Sequence of chain 1.C:
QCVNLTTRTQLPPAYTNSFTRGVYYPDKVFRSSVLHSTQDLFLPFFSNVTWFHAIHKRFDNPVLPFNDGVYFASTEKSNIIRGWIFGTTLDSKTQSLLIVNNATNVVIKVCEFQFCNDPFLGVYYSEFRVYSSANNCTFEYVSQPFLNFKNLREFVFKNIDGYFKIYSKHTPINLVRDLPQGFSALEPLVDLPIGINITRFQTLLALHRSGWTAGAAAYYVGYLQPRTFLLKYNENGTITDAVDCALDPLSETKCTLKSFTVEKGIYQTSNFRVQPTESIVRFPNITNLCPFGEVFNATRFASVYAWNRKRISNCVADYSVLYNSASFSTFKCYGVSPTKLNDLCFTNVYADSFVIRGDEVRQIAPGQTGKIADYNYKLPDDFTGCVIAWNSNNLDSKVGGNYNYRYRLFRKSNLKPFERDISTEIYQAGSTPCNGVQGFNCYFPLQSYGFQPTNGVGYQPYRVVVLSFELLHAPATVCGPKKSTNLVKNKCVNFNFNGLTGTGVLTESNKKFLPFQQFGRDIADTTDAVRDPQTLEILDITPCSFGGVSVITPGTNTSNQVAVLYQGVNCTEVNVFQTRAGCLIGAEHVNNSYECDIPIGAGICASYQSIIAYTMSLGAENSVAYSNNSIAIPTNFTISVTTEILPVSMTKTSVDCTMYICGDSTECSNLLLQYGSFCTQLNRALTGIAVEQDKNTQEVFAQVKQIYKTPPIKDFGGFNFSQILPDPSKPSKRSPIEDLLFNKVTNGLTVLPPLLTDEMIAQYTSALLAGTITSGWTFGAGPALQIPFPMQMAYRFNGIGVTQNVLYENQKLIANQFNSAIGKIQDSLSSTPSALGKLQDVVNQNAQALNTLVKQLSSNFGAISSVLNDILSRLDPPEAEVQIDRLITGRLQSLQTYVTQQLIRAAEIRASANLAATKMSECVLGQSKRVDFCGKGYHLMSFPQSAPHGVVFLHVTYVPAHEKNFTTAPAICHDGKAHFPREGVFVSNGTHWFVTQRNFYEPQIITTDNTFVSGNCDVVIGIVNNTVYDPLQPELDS

Binding-site contacts:
Ligand atom O5 contacts residue ASN234 of chain 1.C at 2.4 Å (h-bond).
Ligand atom C5 contacts residue THR236 of chain 1.C at 3.9 Å.
Ligand atom O7 contacts residue ASN234 of chain 1.C at 3.1 Å (h-bond).
Ligand atom N2 contacts residue LYS462 of chain 1.B at 4.2 Å.
Ligand atom O5 contacts residue THR108 of chain 1.C at 3.6 Å.
Ligand atom C7 contacts residue LYS462 of chain 1.B at 4.0 Å.
Ligand atom C4 contacts residue ASN234 of chain 1.C at 4.2 Å.
Ligand atom O5 contacts residue THR236 of chain 1.C at 3.8 Å.
Ligand atom O6 contacts residue THR108 of chain 1.C at 3.5 Å.
Ligand atom C2 contacts residue ASN234 of chain 1.C at 2.4 Å.
Ligand atom C1 contacts residue THR236 of chain 1.C at 3.9 Å.
Ligand atom O6 contacts residue THR236 of chain 1.C at 3.9 Å.
Ligand atom C5 contacts residue ASN234 of chain 1.C at 3.7 Å.
Ligand atom C1 contacts residue THR108 of chain 1.C at 4.1 Å.
Ligand atom C8 contacts residue LYS462 of chain 1.B at 3.7 Å.
Ligand atom C3 contacts residue ASN234 of chain 1.C at 3.8 Å.
Ligand atom O3 contacts residue LYS462 of chain 1.B at 4.2 Å.
Ligand atom C8 contacts residue ASN234 of chain 1.C at 4.4 Å.
Ligand atom N2 contacts residue ASN234 of chain 1.C at 2.9 Å (h-bond).
Ligand atom C7 contacts residue ASN234 of chain 1.C at 3.2 Å.
Ligand atom C6 contacts residue THR236 of chain 1.C at 4.4 Å.
Ligand atom C1 contacts residue ASN234 of chain 1.C at 1.4 Å.

The small molecule below binds the protein below.
Small molecule (SMILES): CC(=O)N[C@@H]1[C@@H](O)[C@H](O)[C@@H](CO)O[C@H]1O

Sequence of chain 1.B:
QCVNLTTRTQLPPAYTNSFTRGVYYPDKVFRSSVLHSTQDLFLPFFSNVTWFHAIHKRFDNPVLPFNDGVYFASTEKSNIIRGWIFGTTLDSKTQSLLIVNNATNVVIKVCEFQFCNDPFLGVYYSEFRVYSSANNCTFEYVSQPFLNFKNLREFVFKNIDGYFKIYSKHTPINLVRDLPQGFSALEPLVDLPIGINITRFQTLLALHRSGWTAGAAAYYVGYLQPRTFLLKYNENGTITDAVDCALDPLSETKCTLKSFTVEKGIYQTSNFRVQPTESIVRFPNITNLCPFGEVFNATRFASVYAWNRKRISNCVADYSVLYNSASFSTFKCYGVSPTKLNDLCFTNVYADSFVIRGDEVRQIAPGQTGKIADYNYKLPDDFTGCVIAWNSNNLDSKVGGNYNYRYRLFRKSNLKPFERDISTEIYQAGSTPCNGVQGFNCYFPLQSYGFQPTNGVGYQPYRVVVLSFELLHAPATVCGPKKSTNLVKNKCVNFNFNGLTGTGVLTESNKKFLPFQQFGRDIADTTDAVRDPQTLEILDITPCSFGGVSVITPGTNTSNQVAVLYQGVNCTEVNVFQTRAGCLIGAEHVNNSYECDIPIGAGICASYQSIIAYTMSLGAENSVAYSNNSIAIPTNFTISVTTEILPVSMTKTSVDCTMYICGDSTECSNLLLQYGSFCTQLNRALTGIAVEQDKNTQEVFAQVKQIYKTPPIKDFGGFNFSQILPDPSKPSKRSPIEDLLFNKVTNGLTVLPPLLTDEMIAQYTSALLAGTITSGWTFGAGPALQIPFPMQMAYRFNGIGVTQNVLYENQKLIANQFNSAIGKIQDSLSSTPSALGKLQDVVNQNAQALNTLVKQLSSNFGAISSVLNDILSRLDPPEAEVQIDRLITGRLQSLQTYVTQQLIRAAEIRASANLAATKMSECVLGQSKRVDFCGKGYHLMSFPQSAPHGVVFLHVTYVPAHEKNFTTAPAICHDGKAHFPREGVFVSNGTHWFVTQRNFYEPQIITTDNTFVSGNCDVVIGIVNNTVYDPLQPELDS